A protein and the small-molecule ligand that binds it are described below.
Small molecule (SMILES): C[C@H](CCCC(C)(C)O)[C@H]1CC[C@H]2[C@@H]3CC=C4C[C@@H](O)CC[C@]4(C)[C@H]3CC[C@]12C

Sequence of chain 1.A:
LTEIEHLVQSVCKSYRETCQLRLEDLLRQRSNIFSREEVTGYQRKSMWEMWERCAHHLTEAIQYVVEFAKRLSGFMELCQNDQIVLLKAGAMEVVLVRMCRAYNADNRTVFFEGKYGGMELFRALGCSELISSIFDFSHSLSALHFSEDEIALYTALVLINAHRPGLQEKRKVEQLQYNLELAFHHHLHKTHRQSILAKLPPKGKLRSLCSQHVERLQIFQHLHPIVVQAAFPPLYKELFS

Binding-site contacts:
Ligand atom C26 contacts residue PHE242 of chain 1.A at 3.7 Å (hydrophobic).
Ligand atom C27 contacts residue LEU152 of chain 1.A at 3.7 Å (hydrophobic).
Ligand atom C19 contacts residue PHE133 of chain 1.A at 4.1 Å (hydrophobic).
Ligand atom C2 contacts residue VAL117 of chain 1.A at 4.1 Å (hydrophobic).
Ligand atom O2 contacts residue LEU80 of chain 1.A at 3.5 Å.
Ligand atom C2 contacts residue MET121 of chain 1.A at 3.7 Å (hydrophobic).
Ligand atom C1 contacts residue VAL117 of chain 1.A at 3.9 Å (hydrophobic).
Ligand atom C16 contacts residue CYS76 of chain 1.A at 3.8 Å (hydrophobic).
Ligand atom C4 contacts residue GLN42 of chain 1.A at 3.4 Å.
Ligand atom C4 contacts residue LEU43 of chain 1.A at 4.0 Å (hydrophobic).
Ligand atom C5 contacts residue GOL1 of chain 1.D at 3.7 Å.
Ligand atom C6 contacts residue GOL1 of chain 1.D at 3.4 Å.
Ligand atom C6 contacts residue ALA83 of chain 1.A at 4.0 Å (hydrophobic).
Ligand atom C24 contacts residue ILE153 of chain 1.A at 4.0 Å (hydrophobic).
Ligand atom C22 contacts residue PHE144 of chain 1.A at 4.0 Å (hydrophobic).
Ligand atom C7 contacts residue GOL1 of chain 1.D at 3.6 Å.
Ligand atom O1 contacts residue GLN42 of chain 1.A at 3.0 Å (h-bond).
Ligand atom C26 contacts residue LEU147 of chain 1.A at 4.1 Å (hydrophobic).
Ligand atom C14 contacts residue LEU80 of chain 1.A at 3.9 Å (hydrophobic).
Ligand atom C2 contacts residue ARG120 of chain 1.A at 3.8 Å.
Ligand atom O2 contacts residue LEU239 of chain 1.A at 3.2 Å.
Ligand atom C3 contacts residue GLN42 of chain 1.A at 3.3 Å.
Ligand atom C20 contacts residue PHE144 of chain 1.A at 4.0 Å (hydrophobic).
Ligand atom C19 contacts residue ALA124 of chain 1.A at 3.9 Å (hydrophobic).
Ligand atom C19 contacts residue GOL1 of chain 1.D at 4.0 Å.
Ligand atom C12 contacts residue MET121 of chain 1.A at 3.9 Å (hydrophobic).
Ligand atom C6 contacts residue HIS79 of chain 1.A at 4.1 Å.
Ligand atom C22 contacts residue ILE153 of chain 1.A at 4.0 Å (hydrophobic).
Ligand atom C24 contacts residue LEU147 of chain 1.A at 3.7 Å (hydrophobic).
Ligand atom C8 contacts residue GOL1 of chain 1.D at 4.0 Å.
Ligand atom C18 contacts residue PHE144 of chain 1.A at 4.0 Å (hydrophobic).
Ligand atom C27 contacts residue HIS235 of chain 1.A at 3.6 Å.
Ligand atom O2 contacts residue HIS235 of chain 1.A at 2.9 Å (h-bond).
Ligand atom C15 contacts residue PHE134 of chain 1.A at 4.0 Å (hydrophobic).
Ligand atom C11 contacts residue MET121 of chain 1.A at 3.7 Å (hydrophobic).
Ligand atom C1 contacts residue MET121 of chain 1.A at 3.7 Å (hydrophobic).
Ligand atom C7 contacts residue HIS79 of chain 1.A at 3.8 Å.
Ligand atom C18 contacts residue VAL132 of chain 1.A at 3.9 Å (hydrophobic).
Ligand atom C19 contacts residue VAL132 of chain 1.A at 4.1 Å (hydrophobic).
Ligand atom C25 contacts residue HIS235 of chain 1.A at 3.9 Å.